Binding-site contacts:
Ligand atom C3 contacts residue CYS87 of chain 2.A at 3.8 Å (hydrophobic).
Ligand atom O1 contacts residue HIS251 of chain 2.A at 3.4 Å.
Ligand atom C22 contacts residue HIS125 of chain 2.A at 3.5 Å.
Ligand atom C25 contacts residue CYS87 of chain 2.A at 3.6 Å (hydrophobic).
Ligand atom N contacts residue ILE143 of chain 2.A at 3.8 Å.
Ligand atom C7 contacts residue SER91 of chain 2.A at 3.7 Å.
Ligand atom N1 contacts residue HIS251 of chain 2.A at 3.3 Å (h-bond).
Ligand atom C7 contacts residue TYR129 of chain 2.A at 3.7 Å (hydrophobic).
Ligand atom N contacts residue CYS87 of chain 2.A at 3.7 Å.
Ligand atom O2 contacts residue TYR275 of chain 2.A at 3.7 Å.
Ligand atom C8 contacts residue SER91 of chain 2.A at 3.7 Å.
Ligand atom C25 contacts residue ILE143 of chain 2.A at 3.6 Å (hydrophobic).
Ligand atom C21 contacts residue PHE165 of chain 2.A at 3.5 Å (hydrophobic).
Ligand atom C22 contacts residue SER91 of chain 2.A at 3.6 Å.
Ligand atom O3 contacts residue TYR275 of chain 2.A at 2.5 Å (h-bond).
Ligand atom C15 contacts residue CYS87 of chain 2.A at 3.7 Å (hydrophobic).
Ligand atom C19 contacts residue PHE165 of chain 2.A at 3.7 Å (hydrophobic).
Ligand atom C20 contacts residue PHE162 of chain 2.A at 3.6 Å (hydrophobic).
Ligand atom C22 contacts residue TYR275 of chain 2.A at 3.4 Å (hydrophobic).
Ligand atom C23 contacts residue CYS87 of chain 2.A at 3.6 Å (hydrophobic).
Ligand atom C20 contacts residue PHE165 of chain 2.A at 3.3 Å (hydrophobic).
Ligand atom C29 contacts residue CYS87 of chain 2.A at 3.7 Å (hydrophobic).
Ligand atom O2 contacts residue HIS125 of chain 2.A at 2.8 Å (h-bond).
Ligand atom C22 contacts residue HIS251 of chain 2.A at 3.6 Å.
Ligand atom C11 contacts residue SER84 of chain 2.A at 3.1 Å.
Ligand atom C19 contacts residue PHE162 of chain 2.A at 3.7 Å (hydrophobic).
Ligand atom C26 contacts residue GLY86 of chain 2.A at 3.7 Å.
Ligand atom N2 contacts residue ILE143 of chain 2.A at 3.6 Å.
Ligand atom O2 contacts residue SER91 of chain 2.A at 2.6 Å (h-bond).
Ligand atom O contacts residue CYS87 of chain 2.A at 3.6 Å (h-bond).
Ligand atom C13 contacts residue GLN88 of chain 2.A at 3.7 Å.
Ligand atom O3 contacts residue HIS251 of chain 2.A at 2.8 Å (h-bond).
Ligand atom C16 contacts residue PHE165 of chain 2.A at 3.8 Å (hydrophobic).
Ligand atom C17 contacts residue CYS87 of chain 2.A at 3.6 Å (hydrophobic).
Ligand atom O3 contacts residue HIS125 of chain 2.A at 3.6 Å.
Ligand atom C contacts residue CYS87 of chain 2.A at 3.7 Å (hydrophobic).
Ligand atom C13 contacts residue LEU267 of chain 2.A at 3.5 Å (hydrophobic).
Ligand atom O1 contacts residue CYS87 of chain 2.A at 3.7 Å.
Ligand atom C12 contacts residue SER84 of chain 2.A at 3.3 Å.
Ligand atom O2 contacts residue LEU271 of chain 2.A at 3.7 Å.

This protein binds this small molecule.
Small molecule (SMILES): CN(CCOc1ccc(C[C@H](Nc2ccccc2C(=O)c2ccccc2)C(=O)O)cc1)c1ccccn1

Sequence of chain 2.A:
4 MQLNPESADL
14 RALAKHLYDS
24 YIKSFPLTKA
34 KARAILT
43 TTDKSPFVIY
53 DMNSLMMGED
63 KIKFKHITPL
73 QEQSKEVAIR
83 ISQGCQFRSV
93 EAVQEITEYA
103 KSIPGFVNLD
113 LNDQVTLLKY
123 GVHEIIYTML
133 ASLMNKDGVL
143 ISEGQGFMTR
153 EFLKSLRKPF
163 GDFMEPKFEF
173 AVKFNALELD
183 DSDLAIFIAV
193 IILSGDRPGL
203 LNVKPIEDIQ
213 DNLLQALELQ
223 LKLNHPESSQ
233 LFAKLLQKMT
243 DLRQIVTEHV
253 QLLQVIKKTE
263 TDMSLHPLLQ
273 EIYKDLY